A small-molecule ligand and the protein it binds are described below.
Small molecule (SMILES): O=P(O)(O)OC[C@@H](O)[C@@H](O)c1cnc[nH]1

Sequence of chain 11.A:
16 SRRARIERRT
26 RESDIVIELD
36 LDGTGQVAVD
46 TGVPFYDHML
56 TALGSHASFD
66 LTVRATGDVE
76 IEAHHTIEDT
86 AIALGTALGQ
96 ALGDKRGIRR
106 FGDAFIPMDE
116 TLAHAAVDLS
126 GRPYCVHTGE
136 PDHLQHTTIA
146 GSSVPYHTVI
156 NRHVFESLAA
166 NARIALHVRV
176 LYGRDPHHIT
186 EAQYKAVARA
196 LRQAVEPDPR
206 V

Sequence of chain 19.A:
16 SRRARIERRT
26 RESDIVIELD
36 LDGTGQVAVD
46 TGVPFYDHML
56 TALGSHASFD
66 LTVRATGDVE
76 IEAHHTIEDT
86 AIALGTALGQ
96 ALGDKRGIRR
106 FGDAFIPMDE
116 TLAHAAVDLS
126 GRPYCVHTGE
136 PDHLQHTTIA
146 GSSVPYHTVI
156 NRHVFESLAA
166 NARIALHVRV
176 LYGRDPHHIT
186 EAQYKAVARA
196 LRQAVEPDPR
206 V

Sequence of chain 5.A:
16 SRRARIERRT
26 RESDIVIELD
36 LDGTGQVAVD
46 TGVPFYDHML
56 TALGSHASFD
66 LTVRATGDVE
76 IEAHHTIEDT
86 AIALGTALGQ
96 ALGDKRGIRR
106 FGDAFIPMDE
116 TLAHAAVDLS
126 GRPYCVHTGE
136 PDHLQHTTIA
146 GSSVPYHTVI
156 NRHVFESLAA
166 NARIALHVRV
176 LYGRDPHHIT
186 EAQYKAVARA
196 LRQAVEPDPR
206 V

Binding-site contacts:
Ligand atom P contacts residue LYS190 of chain 11.A at 3.5 Å.
Ligand atom OP6 contacts residue ARG127 of chain 5.A at 3.1 Å (salt-bridge).
Ligand atom OP5 contacts residue ARG105 of chain 5.A at 3.1 Å (salt-bridge).
Ligand atom N1 contacts residue HIS183 of chain 11.A at 3.3 Å (h-bond).
Ligand atom N1 contacts residue MN1 of chain 19.C at 2.2 Å.
Ligand atom C5 contacts residue MN1 of chain 19.C at 3.3 Å.
Ligand atom OP6 contacts residue LYS190 of chain 11.A at 3.4 Å (salt-bridge).
Ligand atom N2 contacts residue MET113 of chain 11.A at 3.6 Å.
Ligand atom O3 contacts residue HIS80 of chain 19.A at 3.3 Å (h-bond).
Ligand atom C4 contacts residue HIS80 of chain 19.A at 3.2 Å.
Ligand atom P contacts residue ARG105 of chain 5.A at 3.6 Å.
Ligand atom C6 contacts residue MET113 of chain 11.A at 3.5 Å (hydrophobic).
Ligand atom C6 contacts residue HIS183 of chain 11.A at 3.5 Å.
Ligand atom N1 contacts residue HIS79 of chain 19.A at 3.2 Å (h-bond).
Ligand atom C4 contacts residue MET113 of chain 11.A at 3.6 Å (hydrophobic).
Ligand atom C6 contacts residue HIS182 of chain 11.A at 3.6 Å.
Ligand atom C6 contacts residue MN1 of chain 19.C at 3.0 Å.
Ligand atom C5 contacts residue GLU83 of chain 19.A at 3.4 Å.
Ligand atom N2 contacts residue GLU186 of chain 11.A at 3.1 Å (salt-bridge).
Ligand atom N2 contacts residue HIS80 of chain 19.A at 2.9 Å (h-bond).
Ligand atom C4 contacts residue MN1 of chain 11.D at 2.8 Å.
Ligand atom C3 contacts residue GLU27 of chain 19.A at 3.6 Å.
Ligand atom C3 contacts residue MN1 of chain 11.D at 3.0 Å.
Ligand atom O3 contacts residue GLU186 of chain 11.A at 2.7 Å (salt-bridge).
Ligand atom O2 contacts residue GLU27 of chain 19.A at 3.1 Å (salt-bridge).
Ligand atom N1 contacts residue MET113 of chain 11.A at 3.5 Å.
Ligand atom O3 contacts residue HIS53 of chain 11.A at 3.4 Å (h-bond).
Ligand atom O3 contacts residue MN1 of chain 11.D at 2.5 Å.
Ligand atom C3 contacts residue HIS80 of chain 19.A at 3.2 Å.
Ligand atom C5 contacts residue MET113 of chain 11.A at 3.5 Å (hydrophobic).
Ligand atom C2 contacts residue GLU27 of chain 19.A at 3.5 Å.
Ligand atom C6 contacts residue MN1 of chain 11.D at 3.4 Å.
Ligand atom N2 contacts residue MN1 of chain 11.D at 2.1 Å.
Ligand atom N1 contacts residue GLU83 of chain 19.A at 3.1 Å (salt-bridge).
Ligand atom OP6 contacts residue ARG105 of chain 5.A at 3.3 Å (salt-bridge).
Ligand atom C1 contacts residue GLU27 of chain 19.A at 3.1 Å.
Ligand atom C6 contacts residue HIS79 of chain 19.A at 3.0 Å.
Ligand atom OP5 contacts residue LYS190 of chain 11.A at 2.8 Å (salt-bridge).
Ligand atom N2 contacts residue HIS182 of chain 11.A at 3.2 Å (h-bond).
Ligand atom OP1 contacts residue LYS190 of chain 11.A at 3.7 Å.